Sequence of chain 1.B:
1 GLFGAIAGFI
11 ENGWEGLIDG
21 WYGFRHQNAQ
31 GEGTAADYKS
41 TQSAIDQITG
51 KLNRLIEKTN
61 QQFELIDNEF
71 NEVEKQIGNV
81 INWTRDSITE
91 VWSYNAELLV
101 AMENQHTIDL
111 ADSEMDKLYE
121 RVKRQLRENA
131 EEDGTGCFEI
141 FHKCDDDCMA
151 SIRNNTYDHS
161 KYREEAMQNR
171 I

The protein below binds the small molecule below.
Small molecule (SMILES): CCOC(=O)c1c(CSc2ccccc2)n(C)c2cc(Br)c(O)c(CN(C)C)c12

Sequence of chain 1.A:
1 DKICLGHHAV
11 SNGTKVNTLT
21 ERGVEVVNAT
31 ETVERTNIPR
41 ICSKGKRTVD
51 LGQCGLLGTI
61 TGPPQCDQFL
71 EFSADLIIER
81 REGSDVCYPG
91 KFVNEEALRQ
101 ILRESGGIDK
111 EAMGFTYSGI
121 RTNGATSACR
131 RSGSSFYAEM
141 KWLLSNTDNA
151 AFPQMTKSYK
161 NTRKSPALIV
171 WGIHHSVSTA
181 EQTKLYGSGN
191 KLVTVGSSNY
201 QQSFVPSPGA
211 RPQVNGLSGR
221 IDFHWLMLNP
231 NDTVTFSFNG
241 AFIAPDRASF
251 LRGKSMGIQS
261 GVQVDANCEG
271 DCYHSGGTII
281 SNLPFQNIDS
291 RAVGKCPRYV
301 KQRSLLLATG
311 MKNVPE

Sequence of chain 1.E:
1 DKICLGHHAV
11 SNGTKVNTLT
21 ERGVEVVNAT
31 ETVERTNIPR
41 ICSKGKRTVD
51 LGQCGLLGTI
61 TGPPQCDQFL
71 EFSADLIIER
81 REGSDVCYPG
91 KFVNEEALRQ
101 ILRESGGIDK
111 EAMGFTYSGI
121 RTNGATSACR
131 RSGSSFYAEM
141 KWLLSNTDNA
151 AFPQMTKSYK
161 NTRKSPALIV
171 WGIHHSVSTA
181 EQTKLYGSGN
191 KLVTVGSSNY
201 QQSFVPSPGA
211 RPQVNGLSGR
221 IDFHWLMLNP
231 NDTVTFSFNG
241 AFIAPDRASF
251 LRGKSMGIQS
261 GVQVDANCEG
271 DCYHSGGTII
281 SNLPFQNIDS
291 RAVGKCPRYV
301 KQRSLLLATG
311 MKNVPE

Sequence of chain 1.F:
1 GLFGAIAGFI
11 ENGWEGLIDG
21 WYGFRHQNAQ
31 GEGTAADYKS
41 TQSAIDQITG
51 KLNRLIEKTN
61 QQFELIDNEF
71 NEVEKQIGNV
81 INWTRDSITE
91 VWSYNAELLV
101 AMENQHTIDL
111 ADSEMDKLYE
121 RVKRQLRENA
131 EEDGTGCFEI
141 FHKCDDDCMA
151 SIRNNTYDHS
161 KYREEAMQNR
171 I

Binding-site contacts:
Ligand atom C17 contacts residue LEU55 of chain 1.B at 3.7 Å (hydrophobic).
Ligand atom C4 contacts residue GLU97 of chain 1.F at 4.0 Å.
Ligand atom C33 contacts residue GLU90 of chain 1.F at 3.5 Å.
Ligand atom C20 contacts residue ARG54 of chain 1.B at 3.5 Å.
Ligand atom C29 contacts residue LEU55 of chain 1.B at 3.6 Å (hydrophobic).
Ligand atom O35 contacts residue TYR94 of chain 1.F at 3.8 Å.
Ligand atom O27 contacts residue LEU55 of chain 1.B at 3.9 Å.
Ligand atom C34 contacts residue ARG298 of chain 1.A at 3.4 Å.
Ligand atom C26 contacts residue TYR94 of chain 1.F at 3.5 Å (hydrophobic).
Ligand atom BR5 contacts residue SER93 of chain 1.F at 4.0 Å.
Ligand atom C1 contacts residue TYR94 of chain 1.F at 3.9 Å (hydrophobic).
Ligand atom C20 contacts residue LEU98 of chain 1.F at 3.7 Å (hydrophobic).
Ligand atom S14 contacts residue LEU55 of chain 1.B at 3.5 Å.
Ligand atom C28 contacts residue TYR94 of chain 1.F at 3.8 Å (hydrophobic).
Ligand atom C19 contacts residue GLU97 of chain 1.F at 3.9 Å.
Ligand atom C20 contacts residue GLU97 of chain 1.F at 3.6 Å.
Ligand atom C10 contacts residue TYR94 of chain 1.F at 3.8 Å (hydrophobic).
Ligand atom C28 contacts residue LEU99 of chain 1.B at 3.9 Å (hydrophobic).
Ligand atom O30 contacts residue TYR94 of chain 1.F at 2.9 Å.
Ligand atom C12 contacts residue GLU57 of chain 1.B at 3.3 Å.
Ligand atom C13 contacts residue ARG54 of chain 1.B at 3.5 Å.
Ligand atom C29 contacts residue LEU99 of chain 1.B at 3.5 Å (hydrophobic).
Ligand atom C11 contacts residue TYR94 of chain 1.F at 3.6 Å (hydrophobic).
Ligand atom C31 contacts residue TRP92 of chain 1.B at 3.8 Å (hydrophobic).
Ligand atom C29 contacts residue PRO284 of chain 1.A at 3.5 Å (hydrophobic).
Ligand atom C13 contacts residue LEU55 of chain 1.B at 3.9 Å (hydrophobic).
Ligand atom C15 contacts residue ARG54 of chain 1.B at 3.1 Å.
Ligand atom C28 contacts residue PHE285 of chain 1.A at 3.8 Å (hydrophobic).
Ligand atom C34 contacts residue TRP92 of chain 1.B at 3.6 Å (hydrophobic).
Ligand atom C20 contacts residue ALA101 of chain 1.F at 3.9 Å (hydrophobic).
Ligand atom C12 contacts residue GLU97 of chain 1.F at 3.7 Å.
Ligand atom C29 contacts residue PHE285 of chain 1.A at 3.5 Å (hydrophobic).
Ligand atom C16 contacts residue ARG54 of chain 1.B at 3.7 Å.
Ligand atom C3 contacts residue THR59 of chain 1.B at 3.8 Å.
Ligand atom O35 contacts residue GLU90 of chain 1.F at 3.8 Å.
Ligand atom C33 contacts residue THR59 of chain 1.B at 3.5 Å.
Ligand atom O30 contacts residue TRP92 of chain 1.B at 3.9 Å.
Ligand atom C15 contacts residue ALA101 of chain 1.F at 3.4 Å (hydrophobic).
Ligand atom C31 contacts residue TYR94 of chain 1.F at 3.7 Å (hydrophobic).
Ligand atom BR5 contacts residue GLN302 of chain 1.E at 3.4 Å.